A small-molecule ligand and the protein it binds are described below.
Small molecule (SMILES): CC(=O)N[C@@H]1[C@@H](O)[C@H](O)[C@@H](CO)O[C@H]1O

Binding-site contacts:
Ligand atom O6 contacts residue LYS136 of chain 1.A at 3.3 Å (salt-bridge).
Ligand atom O5 contacts residue LYS136 of chain 1.A at 3.7 Å.
Ligand atom C8 contacts residue SER311 of chain 1.A at 3.8 Å.
Ligand atom N2 contacts residue SER311 of chain 1.A at 2.8 Å (h-bond).
Ligand atom C7 contacts residue ASN146 of chain 1.A at 3.7 Å.
Ligand atom C4 contacts residue ASN146 of chain 1.A at 4.2 Å.
Ligand atom C8 contacts residue PHE243 of chain 1.A at 4.2 Å (hydrophobic).
Ligand atom O7 contacts residue VAL138 of chain 1.A at 4.3 Å.
Ligand atom O5 contacts residue ASN310 of chain 1.A at 4.2 Å.
Ligand atom O3 contacts residue ASP95 of chain 1.A at 4.4 Å.
Ligand atom N2 contacts residue CYS309 of chain 1.A at 4.5 Å.
Ligand atom C3 contacts residue SER311 of chain 1.A at 3.9 Å.
Ligand atom C1 contacts residue ASN146 of chain 1.A at 1.4 Å.
Ligand atom O3 contacts residue SER311 of chain 1.A at 4.4 Å.
Ligand atom C2 contacts residue SER311 of chain 1.A at 3.6 Å.
Ligand atom C1 contacts residue SER311 of chain 1.A at 3.8 Å.
Ligand atom C1 contacts residue ASN310 of chain 1.A at 4.0 Å.
Ligand atom C3 contacts residue ASN146 of chain 1.A at 3.8 Å.
Ligand atom C8 contacts residue ASN244 of chain 1.A at 4.0 Å.
Ligand atom O6 contacts residue ASP95 of chain 1.A at 4.5 Å.
Ligand atom C4 contacts residue ASP95 of chain 1.A at 4.1 Å.
Ligand atom C5 contacts residue ASN146 of chain 1.A at 3.6 Å.
Ligand atom C4 contacts residue ASN310 of chain 1.A at 3.9 Å.
Ligand atom C7 contacts residue SER311 of chain 1.A at 3.8 Å.
Ligand atom C3 contacts residue CYS309 of chain 1.A at 4.4 Å (hydrophobic).
Ligand atom O7 contacts residue PRO96 of chain 1.A at 3.7 Å.
Ligand atom C2 contacts residue ASN146 of chain 1.A at 2.5 Å.
Ligand atom O3 contacts residue ASN310 of chain 1.A at 4.3 Å.
Ligand atom O7 contacts residue ASN146 of chain 1.A at 3.8 Å.
Ligand atom C6 contacts residue LYS136 of chain 1.A at 4.2 Å.
Ligand atom C2 contacts residue ASN310 of chain 1.A at 4.3 Å.
Ligand atom C8 contacts residue VAL138 of chain 1.A at 4.3 Å (hydrophobic).
Ligand atom C5 contacts residue ASN310 of chain 1.A at 3.5 Å.
Ligand atom N2 contacts residue ASN146 of chain 1.A at 3.1 Å (h-bond).
Ligand atom O4 contacts residue ASN310 of chain 1.A at 3.9 Å.
Ligand atom C8 contacts residue LEU145 of chain 1.A at 3.8 Å (hydrophobic).
Ligand atom C3 contacts residue ASN310 of chain 1.A at 3.6 Å.
Ligand atom O5 contacts residue ASN146 of chain 1.A at 2.2 Å (h-bond).
Ligand atom O3 contacts residue CYS309 of chain 1.A at 3.2 Å (h-bond).

Sequence of chain 1.A:
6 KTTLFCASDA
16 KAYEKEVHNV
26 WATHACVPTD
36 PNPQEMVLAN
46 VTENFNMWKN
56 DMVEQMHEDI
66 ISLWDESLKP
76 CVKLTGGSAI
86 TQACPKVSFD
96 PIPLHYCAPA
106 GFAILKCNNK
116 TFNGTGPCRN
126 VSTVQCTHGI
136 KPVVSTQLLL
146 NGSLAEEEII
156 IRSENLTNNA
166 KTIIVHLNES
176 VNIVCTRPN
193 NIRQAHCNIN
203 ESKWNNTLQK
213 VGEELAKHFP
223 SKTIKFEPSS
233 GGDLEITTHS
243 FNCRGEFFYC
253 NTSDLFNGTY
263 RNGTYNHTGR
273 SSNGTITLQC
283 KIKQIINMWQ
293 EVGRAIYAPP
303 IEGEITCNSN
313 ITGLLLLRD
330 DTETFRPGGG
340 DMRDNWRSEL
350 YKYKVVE